Sequence of chain 1.C:
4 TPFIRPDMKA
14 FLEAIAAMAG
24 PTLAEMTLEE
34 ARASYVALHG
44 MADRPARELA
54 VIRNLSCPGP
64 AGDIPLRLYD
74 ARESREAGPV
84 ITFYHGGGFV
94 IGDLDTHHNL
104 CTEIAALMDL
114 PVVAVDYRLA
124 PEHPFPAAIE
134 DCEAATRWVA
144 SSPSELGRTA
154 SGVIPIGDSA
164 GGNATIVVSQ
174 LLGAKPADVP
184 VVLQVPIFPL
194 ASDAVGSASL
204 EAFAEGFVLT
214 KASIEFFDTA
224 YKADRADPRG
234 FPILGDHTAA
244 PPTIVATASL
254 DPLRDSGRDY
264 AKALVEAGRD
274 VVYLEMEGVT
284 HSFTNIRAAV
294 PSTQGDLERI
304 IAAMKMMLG

Binding-site contacts:
Ligand atom CAO contacts residue GLY91 of chain 1.C at 3.7 Å.
Ligand atom CAN contacts residue SER162 of chain 1.C at 2.8 Å.
Ligand atom CAN contacts residue ALA163 of chain 1.C at 3.4 Å (hydrophobic).
Ligand atom CAL contacts residue HIS284 of chain 1.C at 3.6 Å.
Ligand atom CAP contacts residue PHE220 of chain 1.C at 3.9 Å (hydrophobic).
Ligand atom CAJ contacts residue LEU41 of chain 1.C at 4.0 Å (hydrophobic).
Ligand atom CAG contacts residue PHE220 of chain 1.C at 3.8 Å (hydrophobic).
Ligand atom CAI contacts residue TYR38 of chain 1.C at 3.5 Å (hydrophobic).
Ligand atom CAQ contacts residue ALA163 of chain 1.C at 3.0 Å (hydrophobic).
Ligand atom CAQ contacts residue SER162 of chain 1.C at 2.9 Å.
Ligand atom OAB contacts residue LEU212 of chain 1.C at 3.8 Å.
Ligand atom CAN contacts residue GLY90 of chain 1.C at 2.9 Å.
Ligand atom CAM contacts residue PHE220 of chain 1.C at 3.9 Å (hydrophobic).
Ligand atom CAQ contacts residue GLY90 of chain 1.C at 4.0 Å.
Ligand atom CAI contacts residue PHE220 of chain 1.C at 4.0 Å (hydrophobic).
Ligand atom OAA contacts residue GLY90 of chain 1.C at 3.4 Å (h-bond).
Ligand atom CAK contacts residue TYR38 of chain 1.C at 3.9 Å (hydrophobic).
Ligand atom CAM contacts residue SER162 of chain 1.C at 3.1 Å.
Ligand atom OAB contacts residue SER285 of chain 1.C at 3.3 Å (h-bond).
Ligand atom OAA contacts residue HIS284 of chain 1.C at 3.8 Å.
Ligand atom CAM contacts residue HIS284 of chain 1.C at 3.4 Å.
Ligand atom CAH contacts residue LEU41 of chain 1.C at 3.7 Å (hydrophobic).
Ligand atom CAM contacts residue LEU212 of chain 1.C at 3.5 Å (hydrophobic).
Ligand atom CAP contacts residue HIS284 of chain 1.C at 4.0 Å.
Ligand atom OAA contacts residue SER162 of chain 1.C at 3.7 Å.
Ligand atom CAO contacts residue SER162 of chain 1.C at 3.1 Å.
Ligand atom CAN contacts residue GLY91 of chain 1.C at 2.8 Å.
Ligand atom CAP contacts residue SER162 of chain 1.C at 3.2 Å.
Ligand atom OAB contacts residue HIS284 of chain 1.C at 3.1 Å.
Ligand atom CAQ contacts residue GLY91 of chain 1.C at 2.9 Å.
Ligand atom CAO contacts residue ALA163 of chain 1.C at 4.0 Å (hydrophobic).
Ligand atom NAE contacts residue SER162 of chain 1.C at 4.0 Å.
Ligand atom CAP contacts residue LEU212 of chain 1.C at 3.6 Å (hydrophobic).
Ligand atom OAA contacts residue TYR38 of chain 1.C at 3.6 Å.
Ligand atom CAN contacts residue GLY89 of chain 1.C at 4.0 Å.
Ligand atom CAL contacts residue GLY91 of chain 1.C at 3.6 Å.
Ligand atom OAC contacts residue ALA163 of chain 1.C at 4.0 Å.
Ligand atom CAL contacts residue GLY90 of chain 1.C at 3.5 Å.
Ligand atom OAD contacts residue LEU256 of chain 1.C at 3.7 Å.
Ligand atom CAL contacts residue SER162 of chain 1.C at 2.9 Å.

The protein below binds the small molecule below.
Small molecule (SMILES): CCCCCC(=O)Oc1ccc([N+](=O)[O-])cc1